A small-molecule ligand and the protein it binds are described below.
Small molecule (SMILES): Nc1nccc(-c2cc3c([nH]2)[C@@H](CCF)CNC3=O)n1

Sequence of chain 1.A:
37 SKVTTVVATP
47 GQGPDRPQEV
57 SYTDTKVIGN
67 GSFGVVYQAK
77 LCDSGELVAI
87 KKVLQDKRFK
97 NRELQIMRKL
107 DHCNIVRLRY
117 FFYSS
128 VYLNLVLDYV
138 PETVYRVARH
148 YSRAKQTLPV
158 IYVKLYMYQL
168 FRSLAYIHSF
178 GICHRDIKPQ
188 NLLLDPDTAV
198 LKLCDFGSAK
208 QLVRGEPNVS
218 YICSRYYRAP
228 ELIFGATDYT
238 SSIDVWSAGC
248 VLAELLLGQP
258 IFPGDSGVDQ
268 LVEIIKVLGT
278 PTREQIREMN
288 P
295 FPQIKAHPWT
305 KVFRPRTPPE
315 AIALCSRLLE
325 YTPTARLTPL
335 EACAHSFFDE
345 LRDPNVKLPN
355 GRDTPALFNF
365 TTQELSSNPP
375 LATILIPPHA

Binding-site contacts:
Ligand atom C15 contacts residue ASP202 of chain 1.A at 3.8 Å.
Ligand atom C16 contacts residue GLN187 of chain 1.A at 3.7 Å.
Ligand atom N20 contacts residue VAL137 of chain 1.A at 2.8 Å (h-bond).
Ligand atom C1 contacts residue ALA85 of chain 1.A at 3.6 Å (hydrophobic).
Ligand atom N2 contacts residue VAL137 of chain 1.A at 3.0 Å (h-bond).
Ligand atom C1 contacts residue TYR136 of chain 1.A at 4.1 Å (hydrophobic).
Ligand atom C6 contacts residue LEU190 of chain 1.A at 3.5 Å (hydrophobic).
Ligand atom C5 contacts residue LEU190 of chain 1.A at 3.8 Å (hydrophobic).
Ligand atom F18 contacts residue ASN188 of chain 1.A at 4.0 Å.
Ligand atom O19 contacts residue ASP202 of chain 1.A at 3.2 Å.
Ligand atom O19 contacts residue LYS87 of chain 1.A at 2.9 Å (salt-bridge).
Ligand atom C6 contacts residue ALA85 of chain 1.A at 3.9 Å (hydrophobic).
Ligand atom C17 contacts residue ASN188 of chain 1.A at 3.0 Å.
Ligand atom C9 contacts residue CYS201 of chain 1.A at 4.0 Å (hydrophobic).
Ligand atom C16 contacts residue ASN188 of chain 1.A at 3.8 Å.
Ligand atom N2 contacts residue ASP135 of chain 1.A at 3.6 Å.
Ligand atom N20 contacts residue TYR136 of chain 1.A at 3.5 Å.
Ligand atom C13 contacts residue PHE69 of chain 1.A at 3.6 Å (hydrophobic).
Ligand atom C6 contacts residue LEU134 of chain 1.A at 3.8 Å (hydrophobic).
Ligand atom C3 contacts residue VAL137 of chain 1.A at 3.5 Å (hydrophobic).
Ligand atom C1 contacts residue LEU190 of chain 1.A at 3.6 Å (hydrophobic).
Ligand atom C9 contacts residue LEU134 of chain 1.A at 4.0 Å (hydrophobic).
Ligand atom C10 contacts residue CYS201 of chain 1.A at 4.0 Å (hydrophobic).
Ligand atom N4 contacts residue LEU190 of chain 1.A at 4.1 Å.
Ligand atom C1 contacts residue ASP135 of chain 1.A at 3.1 Å.
Ligand atom C16 contacts residue CYS201 of chain 1.A at 4.0 Å (hydrophobic).
Ligand atom C1 contacts residue VAL112 of chain 1.A at 4.1 Å (hydrophobic).
Ligand atom N14 contacts residue PHE69 of chain 1.A at 4.2 Å.
Ligand atom N2 contacts residue ALA85 of chain 1.A at 3.8 Å.
Ligand atom C3 contacts residue LEU190 of chain 1.A at 4.2 Å (hydrophobic).
Ligand atom C6 contacts residue ASP135 of chain 1.A at 4.1 Å.
Ligand atom C15 contacts residue LYS87 of chain 1.A at 3.7 Å.
Ligand atom C17 contacts residue GLN187 of chain 1.A at 3.8 Å.
Ligand atom N14 contacts residue ASP202 of chain 1.A at 3.7 Å.
Ligand atom F18 contacts residue GLN187 of chain 1.A at 3.8 Å.
Ligand atom N2 contacts residue LEU190 of chain 1.A at 3.9 Å.
Ligand atom N20 contacts residue ILE64 of chain 1.A at 3.9 Å.
Ligand atom C1 contacts residue VAL137 of chain 1.A at 3.8 Å (hydrophobic).
Ligand atom N14 contacts residue LYS87 of chain 1.A at 3.9 Å.
Ligand atom N2 contacts residue TYR136 of chain 1.A at 3.8 Å.